Sequence of chain 1.A:
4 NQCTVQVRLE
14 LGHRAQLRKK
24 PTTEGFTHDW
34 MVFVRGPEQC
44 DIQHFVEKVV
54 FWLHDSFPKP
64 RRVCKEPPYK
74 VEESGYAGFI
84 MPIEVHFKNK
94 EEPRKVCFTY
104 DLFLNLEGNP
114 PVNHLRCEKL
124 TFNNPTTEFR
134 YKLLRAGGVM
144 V

Binding-site contacts:
Ligand atom C2 contacts residue SER77 of chain 1.A at 3.3 Å.
Ligand atom C10 contacts residue TYR79 of chain 1.A at 3.5 Å (hydrophobic).
Ligand atom C18 contacts residue TYR79 of chain 1.A at 3.8 Å (hydrophobic).
Ligand atom C19 contacts residue SER59 of chain 1.A at 3.5 Å.
Ligand atom C3 contacts residue SER77 of chain 1.A at 2.9 Å.
Ligand atom C1 contacts residue PHE29 of chain 1.A at 3.8 Å (hydrophobic).
Ligand atom C10 contacts residue SER59 of chain 1.A at 3.9 Å.
Ligand atom N contacts residue PHE60 of chain 1.A at 3.7 Å.
Ligand atom N contacts residue SER59 of chain 1.A at 2.9 Å (h-bond).
Ligand atom C4 contacts residue PHE60 of chain 1.A at 3.3 Å (hydrophobic).
Ligand atom C5 contacts residue PHE29 of chain 1.A at 3.6 Å (hydrophobic).
Ligand atom O contacts residue ALA80 of chain 1.A at 3.8 Å.
Ligand atom C4 contacts residue PHE29 of chain 1.A at 3.3 Å (hydrophobic).
Ligand atom C8 contacts residue PHE60 of chain 1.A at 3.3 Å (hydrophobic).
Ligand atom C16 contacts residue HIS57 of chain 1.A at 3.8 Å.
Ligand atom C2 contacts residue PHE60 of chain 1.A at 3.5 Å (hydrophobic).
Ligand atom C9 contacts residue SER59 of chain 1.A at 3.3 Å.
Ligand atom C3 contacts residue PHE60 of chain 1.A at 3.4 Å (hydrophobic).
Ligand atom C3 contacts residue PHE29 of chain 1.A at 2.7 Å (hydrophobic).
Ligand atom C1 contacts residue PHE60 of chain 1.A at 3.4 Å (hydrophobic).
Ligand atom C contacts residue TYR79 of chain 1.A at 3.6 Å (hydrophobic).
Ligand atom C2 contacts residue PHE29 of chain 1.A at 2.9 Å (hydrophobic).
Ligand atom C15 contacts residue ALA80 of chain 1.A at 3.7 Å (hydrophobic).
Ligand atom C13 contacts residue HIS57 of chain 1.A at 3.6 Å.
Ligand atom C11 contacts residue ALA80 of chain 1.A at 3.3 Å (hydrophobic).
Ligand atom O contacts residue TYR79 of chain 1.A at 3.1 Å (h-bond).
Ligand atom C4 contacts residue SER77 of chain 1.A at 3.9 Å.
Ligand atom C17 contacts residue HIS57 of chain 1.A at 3.4 Å.
Ligand atom C18 contacts residue HIS57 of chain 1.A at 3.5 Å.
Ligand atom C12 contacts residue ALA80 of chain 1.A at 3.5 Å (hydrophobic).
Ligand atom C9 contacts residue PHE60 of chain 1.A at 3.6 Å (hydrophobic).
Ligand atom C19 contacts residue TYR79 of chain 1.A at 3.2 Å (hydrophobic).
Ligand atom O contacts residue GLY78 of chain 1.A at 3.3 Å.
Ligand atom C19 contacts residue HIS57 of chain 1.A at 3.9 Å.
Ligand atom C1 contacts residue SER59 of chain 1.A at 3.6 Å.
Ligand atom C2 contacts residue GLY78 of chain 1.A at 3.6 Å.
Ligand atom N contacts residue TYR79 of chain 1.A at 3.8 Å.
Ligand atom C8 contacts residue SER59 of chain 1.A at 3.8 Å.
Ligand atom C14 contacts residue HIS57 of chain 1.A at 3.8 Å.
Ligand atom C12 contacts residue GLY81 of chain 1.A at 3.7 Å.

A small-molecule ligand and the protein it binds are described below.
Small molecule (SMILES): CC(C)(C)c1ccc(C(=O)Nc2ccc(CCC(=O)O)cc2)cc1